Sequence of chain 1.D:
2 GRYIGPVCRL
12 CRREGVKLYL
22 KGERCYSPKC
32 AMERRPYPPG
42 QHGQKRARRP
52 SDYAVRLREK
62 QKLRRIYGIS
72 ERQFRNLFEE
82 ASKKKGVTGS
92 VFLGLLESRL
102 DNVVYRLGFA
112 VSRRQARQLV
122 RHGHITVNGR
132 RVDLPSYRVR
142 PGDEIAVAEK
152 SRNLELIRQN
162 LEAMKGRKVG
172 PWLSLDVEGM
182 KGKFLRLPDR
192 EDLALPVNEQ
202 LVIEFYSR

Binding-site contacts:
Ligand atom O61 contacts residue LYS84 of chain 1.D at 3.4 Å (salt-bridge).
Ligand atom C32 contacts residue GLU81 of chain 1.D at 4.2 Å.
Ligand atom C61 contacts residue LYS84 of chain 1.D at 4.1 Å.
Ligand atom N32 contacts residue GLU81 of chain 1.D at 3.7 Å.
Ligand atom O51 contacts residue LYS84 of chain 1.D at 4.2 Å.
Ligand atom C22 contacts residue GLU81 of chain 1.D at 3.4 Å.

The protein below binds the small molecule below.
Small molecule (SMILES): NC[C@@H]1O[C@H](O[C@H]2[C@@H](O)[C@H](O[C@@H]3[C@@H](O)[C@H](N)C[C@H](N)[C@H]3O[C@H]3O[C@H](CO)[C@@H](O)[C@H](O)[C@H]3N)O[C@@H]2CO)[C@H](N)[C@@H](O)[C@@H]1O